Sequence of chain 1.U:
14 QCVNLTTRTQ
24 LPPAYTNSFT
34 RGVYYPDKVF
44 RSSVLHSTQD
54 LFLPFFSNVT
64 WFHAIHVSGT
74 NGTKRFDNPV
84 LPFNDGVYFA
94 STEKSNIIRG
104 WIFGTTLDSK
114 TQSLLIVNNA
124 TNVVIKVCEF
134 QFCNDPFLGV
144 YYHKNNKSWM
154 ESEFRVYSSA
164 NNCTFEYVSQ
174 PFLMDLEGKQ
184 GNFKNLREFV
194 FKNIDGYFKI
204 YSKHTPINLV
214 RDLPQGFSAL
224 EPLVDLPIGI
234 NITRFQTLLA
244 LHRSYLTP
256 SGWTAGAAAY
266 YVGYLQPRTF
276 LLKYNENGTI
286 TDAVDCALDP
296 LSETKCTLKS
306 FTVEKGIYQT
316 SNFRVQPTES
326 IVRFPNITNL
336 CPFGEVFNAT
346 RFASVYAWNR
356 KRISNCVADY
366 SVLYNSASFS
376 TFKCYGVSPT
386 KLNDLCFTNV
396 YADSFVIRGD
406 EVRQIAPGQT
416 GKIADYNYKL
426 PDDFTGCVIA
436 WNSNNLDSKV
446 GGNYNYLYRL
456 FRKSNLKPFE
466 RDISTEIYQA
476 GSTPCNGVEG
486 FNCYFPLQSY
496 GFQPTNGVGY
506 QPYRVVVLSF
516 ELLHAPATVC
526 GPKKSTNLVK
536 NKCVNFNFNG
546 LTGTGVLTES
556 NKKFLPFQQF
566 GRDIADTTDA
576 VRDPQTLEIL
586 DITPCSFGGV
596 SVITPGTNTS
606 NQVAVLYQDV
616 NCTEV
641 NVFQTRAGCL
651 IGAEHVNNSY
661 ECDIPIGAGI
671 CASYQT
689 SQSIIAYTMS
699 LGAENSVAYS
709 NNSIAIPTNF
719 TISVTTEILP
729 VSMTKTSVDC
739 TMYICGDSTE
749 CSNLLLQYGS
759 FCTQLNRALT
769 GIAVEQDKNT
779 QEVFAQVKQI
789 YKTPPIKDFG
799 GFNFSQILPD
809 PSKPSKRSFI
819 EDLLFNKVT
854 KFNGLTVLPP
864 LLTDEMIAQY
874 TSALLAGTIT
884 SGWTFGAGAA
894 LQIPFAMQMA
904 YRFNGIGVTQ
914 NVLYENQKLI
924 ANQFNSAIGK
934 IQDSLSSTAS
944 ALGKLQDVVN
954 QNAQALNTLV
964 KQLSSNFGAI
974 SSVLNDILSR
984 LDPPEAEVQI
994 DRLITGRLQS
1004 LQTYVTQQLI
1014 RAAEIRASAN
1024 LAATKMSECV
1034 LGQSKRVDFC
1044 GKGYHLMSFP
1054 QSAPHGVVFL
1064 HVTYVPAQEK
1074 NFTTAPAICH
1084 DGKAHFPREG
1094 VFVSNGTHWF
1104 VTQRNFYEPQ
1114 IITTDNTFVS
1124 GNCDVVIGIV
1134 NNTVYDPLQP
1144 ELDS

Binding-site contacts:
Ligand atom C7 contacts residue ASN717 of chain 1.U at 3.2 Å.
Ligand atom C4 contacts residue LEU922 of chain 1.U at 3.9 Å (hydrophobic).
Ligand atom N2 contacts residue ASN717 of chain 1.U at 2.9 Å (h-bond).
Ligand atom O7 contacts residue GLN1071 of chain 1.U at 3.7 Å.
Ligand atom O6 contacts residue GLN926 of chain 1.U at 2.6 Å (h-bond).
Ligand atom O6 contacts residue LEU922 of chain 1.U at 4.4 Å.
Ligand atom C2 contacts residue ASN717 of chain 1.U at 2.5 Å.
Ligand atom C5 contacts residue GLN926 of chain 1.U at 3.6 Å.
Ligand atom O5 contacts residue ASN717 of chain 1.U at 2.4 Å (h-bond).
Ligand atom O7 contacts residue ASN925 of chain 1.U at 3.9 Å.
Ligand atom C3 contacts residue ASN717 of chain 1.U at 3.8 Å.
Ligand atom O5 contacts residue GLN1071 of chain 1.U at 4.3 Å.
Ligand atom O6 contacts residue PHE718 of chain 1.U at 4.3 Å.
Ligand atom C8 contacts residue ASN925 of chain 1.U at 4.0 Å.
Ligand atom C1 contacts residue ASN717 of chain 1.U at 1.4 Å.
Ligand atom C1 contacts residue LEU922 of chain 1.U at 4.5 Å (hydrophobic).
Ligand atom C3 contacts residue LEU922 of chain 1.U at 4.2 Å (hydrophobic).
Ligand atom O5 contacts residue GLN926 of chain 1.U at 4.1 Å.
Ligand atom C8 contacts residue GLN926 of chain 1.U at 3.4 Å.
Ligand atom C7 contacts residue ASN925 of chain 1.U at 4.4 Å.
Ligand atom O4 contacts residue LEU922 of chain 1.U at 3.3 Å.
Ligand atom C6 contacts residue LEU922 of chain 1.U at 4.1 Å (hydrophobic).
Ligand atom C4 contacts residue ASN717 of chain 1.U at 4.2 Å.
Ligand atom C5 contacts residue ASN717 of chain 1.U at 3.7 Å.
Ligand atom N2 contacts residue LEU922 of chain 1.U at 4.3 Å.
Ligand atom C8 contacts residue LEU922 of chain 1.U at 3.9 Å (hydrophobic).
Ligand atom C8 contacts residue ASN717 of chain 1.U at 4.4 Å.
Ligand atom C1 contacts residue GLN1071 of chain 1.U at 4.1 Å.
Ligand atom C6 contacts residue GLN926 of chain 1.U at 3.5 Å.
Ligand atom O7 contacts residue ASN717 of chain 1.U at 3.2 Å (h-bond).
Ligand atom C5 contacts residue LEU922 of chain 1.U at 3.6 Å (hydrophobic).
Ligand atom O7 contacts residue LEU922 of chain 1.U at 3.2 Å.
Ligand atom C7 contacts residue LEU922 of chain 1.U at 3.5 Å (hydrophobic).

The small molecule below binds the protein below.
Small molecule (SMILES): CC(=O)N[C@H]1[C@H](O[C@H]2[C@H](O)[C@@H](NC(C)=O)CO[C@@H]2CO)O[C@H](CO)[C@@H](O)[C@@H]1O